Sequence of chain 1.A:
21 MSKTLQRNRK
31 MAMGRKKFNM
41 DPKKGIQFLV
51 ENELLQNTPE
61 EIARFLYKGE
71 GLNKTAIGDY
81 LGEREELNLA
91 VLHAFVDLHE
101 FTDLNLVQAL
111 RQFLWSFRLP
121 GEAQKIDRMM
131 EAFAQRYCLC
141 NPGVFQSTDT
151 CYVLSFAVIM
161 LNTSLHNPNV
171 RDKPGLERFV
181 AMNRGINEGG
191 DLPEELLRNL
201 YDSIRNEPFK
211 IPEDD

Binding-site contacts:
Ligand atom C12 contacts residue ILE126 of chain 1.A at 3.6 Å (hydrophobic).
Ligand atom C4 contacts residue ILE211 of chain 1.A at 4.3 Å (hydrophobic).
Ligand atom C12 contacts residue LEU114 of chain 1.A at 4.4 Å (hydrophobic).
Ligand atom O2 contacts residue LEU119 of chain 1.A at 3.8 Å.
Ligand atom C7 contacts residue ARG118 of chain 1.A at 3.5 Å.
Ligand atom C8 contacts residue LEU114 of chain 1.A at 3.7 Å (hydrophobic).
Ligand atom O1 contacts residue ARG118 of chain 1.A at 3.8 Å.
Ligand atom C10 contacts residue LEU114 of chain 1.A at 3.9 Å (hydrophobic).
Ligand atom C7 contacts residue ILE211 of chain 1.A at 3.9 Å (hydrophobic).
Ligand atom C12 contacts residue PHE156 of chain 1.A at 4.0 Å (hydrophobic).
Ligand atom C6 contacts residue ILE211 of chain 1.A at 3.5 Å (hydrophobic).
Ligand atom O1 contacts residue PRO120 of chain 1.A at 3.7 Å.
Ligand atom C10 contacts residue PHE117 of chain 1.A at 4.2 Å (hydrophobic).
Ligand atom C12 contacts residue MET130 of chain 1.A at 3.9 Å (hydrophobic).
Ligand atom C12 contacts residue ILE159 of chain 1.A at 3.7 Å (hydrophobic).
Ligand atom C11 contacts residue MET130 of chain 1.A at 3.8 Å (hydrophobic).
Ligand atom C13 contacts residue PHE156 of chain 1.A at 4.1 Å (hydrophobic).
Ligand atom S contacts residue LEU119 of chain 1.A at 4.1 Å.
Ligand atom C11 contacts residue ILE126 of chain 1.A at 4.0 Å (hydrophobic).
Ligand atom C2 contacts residue ILE211 of chain 1.A at 3.6 Å (hydrophobic).
Ligand atom O1 contacts residue LEU119 of chain 1.A at 2.8 Å (h-bond).
Ligand atom C3 contacts residue ILE159 of chain 1.A at 4.3 Å (hydrophobic).
Ligand atom C1 contacts residue ILE211 of chain 1.A at 3.6 Å (hydrophobic).
Ligand atom O2 contacts residue PRO120 of chain 1.A at 3.3 Å.
Ligand atom C14 contacts residue ILE126 of chain 1.A at 4.2 Å (hydrophobic).
Ligand atom C5 contacts residue ILE211 of chain 1.A at 3.9 Å (hydrophobic).
Ligand atom N contacts residue ILE211 of chain 1.A at 4.2 Å.
Ligand atom C11 contacts residue LEU114 of chain 1.A at 3.6 Å (hydrophobic).
Ligand atom C9 contacts residue ILE126 of chain 1.A at 4.4 Å (hydrophobic).
Ligand atom O3 contacts residue THR163 of chain 1.A at 3.8 Å.
Ligand atom S contacts residue PRO120 of chain 1.A at 4.2 Å.
Ligand atom C7 contacts residue PRO120 of chain 1.A at 4.2 Å (hydrophobic).
Ligand atom O1 contacts residue PHE117 of chain 1.A at 4.2 Å.
Ligand atom C11 contacts residue PHE117 of chain 1.A at 4.4 Å (hydrophobic).
Ligand atom C3 contacts residue ILE211 of chain 1.A at 3.8 Å (hydrophobic).
Ligand atom C13 contacts residue ILE159 of chain 1.A at 4.1 Å (hydrophobic).
Ligand atom C13 contacts residue ILE126 of chain 1.A at 3.9 Å (hydrophobic).
Ligand atom C8 contacts residue ILE211 of chain 1.A at 3.6 Å (hydrophobic).

A protein and the small-molecule ligand that binds it are described below.
Small molecule (SMILES): Cc1cc(O)cc(C)c1NS(=O)(=O)c1ccccc1